This small molecule binds to this protein.
Small molecule (SMILES): CC(=O)N[C@H]1[C@H](O[C@H]2[C@H](O)[C@@H](NC(C)=O)CO[C@@H]2CO)O[C@H](CO)[C@@H](O)[C@@H]1O

Binding-site contacts:
Ligand atom C8 contacts residue THR156 of chain 23.E at 3.7 Å.
Ligand atom C7 contacts residue THR156 of chain 23.E at 3.6 Å.
Ligand atom N2 contacts residue ASN154 of chain 23.E at 4.0 Å.
Ligand atom C7 contacts residue ASN154 of chain 23.E at 3.7 Å.
Ligand atom C8 contacts residue ASN154 of chain 23.E at 4.5 Å.
Ligand atom C1 contacts residue ASN154 of chain 23.E at 3.1 Å.
Ligand atom C2 contacts residue THR156 of chain 23.E at 3.9 Å.
Ligand atom C2 contacts residue ASN154 of chain 23.E at 4.1 Å.
Ligand atom O7 contacts residue THR156 of chain 23.E at 4.5 Å.
Ligand atom C3 contacts residue THR156 of chain 23.E at 4.4 Å.
Ligand atom O6 contacts residue MET151 of chain 23.E at 3.5 Å.
Ligand atom O7 contacts residue ASN154 of chain 23.E at 3.2 Å (h-bond).
Ligand atom C1 contacts residue THR156 of chain 23.E at 3.6 Å.
Ligand atom O5 contacts residue MET151 of chain 23.E at 4.2 Å.
Ligand atom N2 contacts residue THR156 of chain 23.E at 3.2 Å.
Ligand atom O5 contacts residue ASN154 of chain 23.E at 3.8 Å.

Sequence of chain 23.E:
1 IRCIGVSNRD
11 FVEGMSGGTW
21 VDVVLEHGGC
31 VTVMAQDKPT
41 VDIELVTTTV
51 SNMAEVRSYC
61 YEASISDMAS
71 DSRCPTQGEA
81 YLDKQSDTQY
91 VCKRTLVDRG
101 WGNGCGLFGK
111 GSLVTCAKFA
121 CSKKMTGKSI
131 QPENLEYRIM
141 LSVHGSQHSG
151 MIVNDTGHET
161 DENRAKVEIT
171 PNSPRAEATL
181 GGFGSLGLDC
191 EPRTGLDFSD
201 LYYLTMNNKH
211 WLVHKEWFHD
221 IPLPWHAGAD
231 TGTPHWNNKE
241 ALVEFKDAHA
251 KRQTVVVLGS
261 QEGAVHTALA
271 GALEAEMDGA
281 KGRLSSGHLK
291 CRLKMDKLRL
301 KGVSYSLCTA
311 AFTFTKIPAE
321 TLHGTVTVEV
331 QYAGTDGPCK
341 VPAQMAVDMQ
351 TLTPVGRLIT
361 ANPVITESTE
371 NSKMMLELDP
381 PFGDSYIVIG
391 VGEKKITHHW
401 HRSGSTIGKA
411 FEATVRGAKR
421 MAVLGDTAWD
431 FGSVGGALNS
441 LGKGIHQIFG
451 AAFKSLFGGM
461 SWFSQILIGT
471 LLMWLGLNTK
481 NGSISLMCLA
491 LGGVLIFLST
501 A